Sequence of chain 1.C:
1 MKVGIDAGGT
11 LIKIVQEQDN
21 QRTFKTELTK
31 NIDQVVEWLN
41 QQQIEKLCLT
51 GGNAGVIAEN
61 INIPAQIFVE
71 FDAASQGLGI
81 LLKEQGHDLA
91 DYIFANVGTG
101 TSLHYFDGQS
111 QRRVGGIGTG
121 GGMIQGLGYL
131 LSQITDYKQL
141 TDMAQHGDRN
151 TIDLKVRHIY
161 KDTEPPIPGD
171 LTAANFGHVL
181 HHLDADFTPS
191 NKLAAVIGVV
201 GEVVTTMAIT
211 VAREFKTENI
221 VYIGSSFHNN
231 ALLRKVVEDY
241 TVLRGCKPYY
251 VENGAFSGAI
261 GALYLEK

Sequence of chain 1.A:
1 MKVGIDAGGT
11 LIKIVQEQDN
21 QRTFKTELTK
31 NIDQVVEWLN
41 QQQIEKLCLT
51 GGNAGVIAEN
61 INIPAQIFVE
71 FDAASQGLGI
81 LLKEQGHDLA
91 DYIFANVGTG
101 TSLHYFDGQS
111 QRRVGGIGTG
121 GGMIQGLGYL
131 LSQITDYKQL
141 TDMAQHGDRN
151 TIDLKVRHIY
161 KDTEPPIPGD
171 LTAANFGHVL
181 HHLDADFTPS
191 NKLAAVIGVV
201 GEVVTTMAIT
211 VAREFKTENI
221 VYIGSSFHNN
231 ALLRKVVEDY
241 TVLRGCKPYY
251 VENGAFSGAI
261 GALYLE

A protein and the small-molecule ligand that binds it are described below.
Small molecule (SMILES): CCCCCCCNC(=O)CCNC(=O)[C@H](O)C(C)(C)COP(=O)(O)O

Binding-site contacts:
Ligand atom CAU contacts residue ARG113 of chain 1.A at 3.7 Å.
Ligand atom CAT contacts residue ARG113 of chain 1.A at 3.9 Å.
Ligand atom NAR contacts residue THR101 of chain 1.A at 3.4 Å (h-bond).
Ligand atom NAR contacts residue ALA173 of chain 1.C at 3.6 Å.
Ligand atom CAA contacts residue LEU171 of chain 1.C at 3.5 Å (hydrophobic).
Ligand atom OAD contacts residue ILE117 of chain 1.A at 3.6 Å.
Ligand atom OAD contacts residue GLY116 of chain 1.A at 3.3 Å.
Ligand atom CAZ contacts residue GLU202 of chain 1.C at 3.4 Å.
Ligand atom OAD contacts residue ARG113 of chain 1.A at 3.1 Å (salt-bridge).
Ligand atom CAO contacts residue ILE167 of chain 1.C at 3.7 Å (hydrophobic).
Ligand atom CAM contacts residue THR172 of chain 1.C at 3.9 Å.
Ligand atom OAE contacts residue SER102 of chain 1.A at 3.3 Å.
Ligand atom CAT contacts residue THR172 of chain 1.C at 3.5 Å.
Ligand atom CAL contacts residue GLU202 of chain 1.C at 3.9 Å.
Ligand atom CAP contacts residue ILE159 of chain 1.C at 3.9 Å (hydrophobic).
Ligand atom CAN contacts residue ALA173 of chain 1.C at 3.9 Å (hydrophobic).
Ligand atom CAC contacts residue VAL156 of chain 1.C at 3.7 Å (hydrophobic).
Ligand atom CAB contacts residue PHE71 of chain 1.A at 3.7 Å (hydrophobic).
Ligand atom NAQ contacts residue THR172 of chain 1.C at 2.8 Å (h-bond).
Ligand atom CAJ contacts residue THR172 of chain 1.C at 3.6 Å.
Ligand atom CAY contacts residue TYR240 of chain 1.C at 3.4 Å (hydrophobic).
Ligand atom CAM contacts residue LEU171 of chain 1.C at 3.8 Å (hydrophobic).
Ligand atom CAN contacts residue THR101 of chain 1.A at 3.1 Å.
Ligand atom CAK contacts residue LEU171 of chain 1.C at 3.7 Å (hydrophobic).
Ligand atom CAO contacts residue THR172 of chain 1.C at 3.2 Å.
Ligand atom CAK contacts residue TYR240 of chain 1.C at 3.4 Å (hydrophobic).
Ligand atom OAE contacts residue ARG113 of chain 1.A at 2.7 Å (salt-bridge).
Ligand atom CAA contacts residue TYR240 of chain 1.C at 3.9 Å (hydrophobic).
Ligand atom CAL contacts residue THR172 of chain 1.C at 3.9 Å.
Ligand atom OAE contacts residue THR101 of chain 1.A at 3.5 Å (h-bond).
Ligand atom CAB contacts residue GLU70 of chain 1.A at 3.8 Å.
Ligand atom CAU contacts residue THR101 of chain 1.A at 3.5 Å.
Ligand atom CAN contacts residue ARG113 of chain 1.A at 3.6 Å.
Ligand atom OAG contacts residue GLY100 of chain 1.A at 3.3 Å.
Ligand atom CAN contacts residue ILE117 of chain 1.A at 3.3 Å (hydrophobic).
Ligand atom NAR contacts residue ILE117 of chain 1.A at 3.9 Å.
Ligand atom CAM contacts residue TYR240 of chain 1.C at 3.6 Å (hydrophobic).
Ligand atom CAO contacts residue ARG113 of chain 1.A at 3.8 Å.
Ligand atom CAJ contacts residue GLU202 of chain 1.C at 3.4 Å.
Ligand atom CAJ contacts residue LEU171 of chain 1.C at 3.8 Å (hydrophobic).